Sequence of chain 1.A:
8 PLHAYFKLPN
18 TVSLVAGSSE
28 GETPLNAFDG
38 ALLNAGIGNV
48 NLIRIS

Sequence of chain 1.E:
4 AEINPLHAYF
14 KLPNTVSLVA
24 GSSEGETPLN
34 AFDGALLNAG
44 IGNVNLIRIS

Sequence of chain 1.F:
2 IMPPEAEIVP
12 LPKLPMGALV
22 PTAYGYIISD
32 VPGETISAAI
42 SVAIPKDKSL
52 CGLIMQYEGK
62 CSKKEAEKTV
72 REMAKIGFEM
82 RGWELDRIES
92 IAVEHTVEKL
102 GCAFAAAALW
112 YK

Binding-site contacts:
Ligand atom CB contacts residue PYR1 of chain 1.F at 3.0 Å.
Ligand atom CD contacts residue SER53 of chain 1.E at 3.3 Å.
Ligand atom CA contacts residue PYR1 of chain 1.F at 3.4 Å.
Ligand atom CA contacts residue SER53 of chain 1.E at 4.3 Å.
Ligand atom CZ contacts residue GLY45 of chain 1.A at 3.8 Å.
Ligand atom CZ contacts residue SER53 of chain 1.E at 3.5 Å.
Ligand atom CZ contacts residue ASP36 of chain 1.A at 3.9 Å.
Ligand atom NH1 contacts residue ILE2 of chain 1.F at 4.2 Å.
Ligand atom NE contacts residue SER53 of chain 1.E at 2.6 Å (h-bond).
Ligand atom NH1 contacts residue GLY45 of chain 1.A at 2.8 Å (h-bond).
Ligand atom CA contacts residue ILE55 of chain 1.F at 3.5 Å (hydrophobic).
Ligand atom CG contacts residue LEU32 of chain 1.A at 4.3 Å (hydrophobic).
Ligand atom N contacts residue MET56 of chain 1.F at 4.3 Å.
Ligand atom CD contacts residue LEU39 of chain 1.A at 4.1 Å (hydrophobic).
Ligand atom NH2 contacts residue SER53 of chain 1.E at 3.2 Å (h-bond).
Ligand atom CG contacts residue ASP36 of chain 1.A at 3.5 Å.
Ligand atom NH1 contacts residue ASP36 of chain 1.A at 2.8 Å (salt-bridge).
Ligand atom NH2 contacts residue LEU39 of chain 1.A at 3.8 Å.
Ligand atom CB contacts residue SER53 of chain 1.E at 4.1 Å.
Ligand atom CB contacts residue MET56 of chain 1.F at 3.9 Å (hydrophobic).
Ligand atom N contacts residue GLN57 of chain 1.F at 3.4 Å (h-bond).
Ligand atom CB contacts residue ILE55 of chain 1.F at 3.3 Å (hydrophobic).
Ligand atom CD contacts residue ASP36 of chain 1.A at 3.6 Å.
Ligand atom NH2 contacts residue VAL47 of chain 1.A at 2.9 Å (h-bond).
Ligand atom CG contacts residue LEU54 of chain 1.F at 4.2 Å (hydrophobic).
Ligand atom CD contacts residue PHE35 of chain 1.A at 3.8 Å (hydrophobic).
Ligand atom CA contacts residue LEU32 of chain 1.A at 3.4 Å (hydrophobic).
Ligand atom NH1 contacts residue ARG82 of chain 1.F at 3.7 Å.
Ligand atom CZ contacts residue VAL47 of chain 1.A at 4.2 Å (hydrophobic).
Ligand atom CG contacts residue MET56 of chain 1.F at 3.6 Å (hydrophobic).
Ligand atom NE contacts residue ASP36 of chain 1.A at 4.1 Å.
Ligand atom CA contacts residue MET56 of chain 1.F at 4.3 Å (hydrophobic).
Ligand atom NH2 contacts residue GLY45 of chain 1.A at 3.9 Å.
Ligand atom N contacts residue LEU32 of chain 1.A at 4.2 Å.
Ligand atom NH2 contacts residue ILE2 of chain 1.F at 3.9 Å.
Ligand atom NH1 contacts residue LEU39 of chain 1.A at 3.9 Å.
Ligand atom CZ contacts residue LEU39 of chain 1.A at 3.5 Å (hydrophobic).
Ligand atom NE contacts residue LEU39 of chain 1.A at 3.6 Å.
Ligand atom N contacts residue PYR1 of chain 1.F at 2.7 Å (h-bond).
Ligand atom N contacts residue ILE55 of chain 1.F at 3.0 Å (h-bond).

The protein below binds the small molecule below.
Small molecule (SMILES): N=C(N)NCCCCN